Sequence of chain 1.A:
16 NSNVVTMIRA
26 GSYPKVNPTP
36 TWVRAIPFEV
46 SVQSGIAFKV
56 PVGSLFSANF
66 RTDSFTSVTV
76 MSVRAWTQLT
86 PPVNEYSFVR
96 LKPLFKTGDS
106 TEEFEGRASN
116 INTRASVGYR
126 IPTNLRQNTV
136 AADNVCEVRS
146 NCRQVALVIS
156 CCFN

Binding-site contacts:
Ligand atom C2 contacts residue ARG125 of chain 1.O at 4.0 Å.
Ligand atom OP1 contacts residue ILE23 of chain 1.A at 3.6 Å.
Ligand atom C1' contacts residue ARG125 of chain 1.O at 4.4 Å.
Ligand atom OP2 contacts residue ILE23 of chain 1.A at 4.4 Å.
Ligand atom P contacts residue ILE23 of chain 1.A at 4.0 Å.
Ligand atom N3 contacts residue ARG125 of chain 1.O at 3.7 Å.
Ligand atom OP2 contacts residue SER77 of chain 1.O at 4.0 Å.
Ligand atom O4 contacts residue ARG125 of chain 1.O at 4.0 Å.
Ligand atom OP2 contacts residue ARG131 of chain 1.O at 4.0 Å.
Ligand atom C6 contacts residue ARG125 of chain 1.O at 3.6 Å.
Ligand atom C5 contacts residue THR21 of chain 1.A at 4.0 Å.
Ligand atom O3' contacts residue ARG125 of chain 1.O at 3.9 Å.
Ligand atom O4 contacts residue THR21 of chain 1.A at 3.9 Å.
Ligand atom C2 contacts residue ASN16 of chain 1.A at 3.9 Å.
Ligand atom C2' contacts residue ARG125 of chain 1.O at 3.8 Å.
Ligand atom O5' contacts residue ARG131 of chain 1.O at 2.8 Å (salt-bridge).
Ligand atom C4 contacts residue SER17 of chain 1.A at 4.0 Å.
Ligand atom C5' contacts residue ARG131 of chain 1.O at 3.4 Å.
Ligand atom O4 contacts residue SER17 of chain 1.A at 3.2 Å.
Ligand atom C5' contacts residue MET76 of chain 1.O at 4.5 Å (hydrophobic).
Ligand atom O2 contacts residue ASN16 of chain 1.A at 3.4 Å (h-bond).
Ligand atom N3 contacts residue ASN16 of chain 1.A at 3.7 Å.
Ligand atom P contacts residue ARG125 of chain 1.O at 3.6 Å.
Ligand atom O2 contacts residue ARG125 of chain 1.O at 4.4 Å.
Ligand atom P contacts residue ARG131 of chain 1.O at 3.6 Å.
Ligand atom C4 contacts residue THR21 of chain 1.A at 4.3 Å.
Ligand atom C5 contacts residue ARG125 of chain 1.O at 3.7 Å.
Ligand atom OP3 contacts residue SER77 of chain 1.O at 4.0 Å.
Ligand atom C4' contacts residue ARG125 of chain 1.O at 4.2 Å.
Ligand atom N3 contacts residue SER17 of chain 1.A at 4.1 Å.
Ligand atom C4 contacts residue ARG125 of chain 1.O at 3.6 Å.
Ligand atom N1 contacts residue ARG125 of chain 1.O at 3.9 Å.
Ligand atom C5' contacts residue ARG125 of chain 1.O at 4.2 Å.
Ligand atom OP1 contacts residue ARG131 of chain 1.O at 3.5 Å (salt-bridge).
Ligand atom OP3 contacts residue ARG125 of chain 1.O at 3.2 Å.
Ligand atom OP3 contacts residue ILE23 of chain 1.A at 3.4 Å.
Ligand atom C3' contacts residue ARG125 of chain 1.O at 3.3 Å.
Ligand atom OP1 contacts residue ARG125 of chain 1.O at 2.4 Å (salt-bridge).
Ligand atom O5' contacts residue ARG125 of chain 1.O at 3.1 Å (salt-bridge).

A small-molecule ligand and the protein it binds are described below.
Small molecule (SMILES): CO[P](=O)(O)O[C@H]1[C@@H](O)[C@H](n2ccc(=O)[nH]c2=O)O[C@@H]1COP(=O)(O)O

Sequence of chain 1.O:
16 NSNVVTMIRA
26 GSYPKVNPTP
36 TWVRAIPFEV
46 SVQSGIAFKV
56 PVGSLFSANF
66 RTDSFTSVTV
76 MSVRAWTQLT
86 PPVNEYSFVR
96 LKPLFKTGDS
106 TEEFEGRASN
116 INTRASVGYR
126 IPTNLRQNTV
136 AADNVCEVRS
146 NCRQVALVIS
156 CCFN